Sequence of chain 56.A:
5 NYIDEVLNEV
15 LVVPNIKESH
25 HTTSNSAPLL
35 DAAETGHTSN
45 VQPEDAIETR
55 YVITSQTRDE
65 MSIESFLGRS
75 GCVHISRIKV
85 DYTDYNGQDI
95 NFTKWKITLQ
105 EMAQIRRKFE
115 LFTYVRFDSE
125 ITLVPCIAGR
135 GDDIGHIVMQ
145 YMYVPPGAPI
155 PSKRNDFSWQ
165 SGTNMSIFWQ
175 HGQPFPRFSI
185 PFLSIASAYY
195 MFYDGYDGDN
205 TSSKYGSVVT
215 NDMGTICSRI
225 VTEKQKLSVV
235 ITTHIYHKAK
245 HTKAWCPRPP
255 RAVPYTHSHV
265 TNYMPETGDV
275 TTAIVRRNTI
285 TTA

Binding-site contacts:
Ligand atom N2 contacts residue ASN215 of chain 56.A at 3.7 Å.
Ligand atom C3 contacts residue LEU103 of chain 56.A at 4.1 Å (hydrophobic).
Ligand atom N3A contacts residue PHE182 of chain 56.A at 4.0 Å.
Ligand atom C2B contacts residue ILE125 of chain 56.A at 3.1 Å (hydrophobic).
Ligand atom C4A contacts residue TYR145 of chain 56.A at 3.3 Å (hydrophobic).
Ligand atom N2 contacts residue THR102 of chain 56.A at 4.2 Å.
Ligand atom C4C contacts residue MET217 of chain 56.A at 4.2 Å (hydrophobic).
Ligand atom C4B contacts residue ILE220 of chain 56.A at 4.0 Å (hydrophobic).
Ligand atom C1B contacts residue ILE125 of chain 56.A at 3.1 Å (hydrophobic).
Ligand atom C4B contacts residue ILE125 of chain 56.A at 3.9 Å (hydrophobic).
Ligand atom C2A contacts residue ILE220 of chain 56.A at 3.8 Å (hydrophobic).
Ligand atom O1A contacts residue TYR147 of chain 56.A at 4.0 Å.
Ligand atom C4 contacts residue LEU103 of chain 56.A at 3.4 Å (hydrophobic).
Ligand atom C1C contacts residue LEU103 of chain 56.A at 4.1 Å (hydrophobic).
Ligand atom C5B contacts residue ILE125 of chain 56.A at 3.9 Å (hydrophobic).
Ligand atom O1B contacts residue ILE125 of chain 56.A at 3.5 Å.
Ligand atom CL2 contacts residue LEU187 of chain 56.A at 3.9 Å.
Ligand atom C3B contacts residue ILE220 of chain 56.A at 4.2 Å (hydrophobic).
Ligand atom C5A contacts residue TYR147 of chain 56.A at 4.1 Å (hydrophobic).
Ligand atom C31 contacts residue GLN104 of chain 56.A at 3.6 Å.
Ligand atom C5B contacts residue TYR147 of chain 56.A at 3.9 Å (hydrophobic).
Ligand atom O1 contacts residue MET217 of chain 56.A at 4.2 Å.
Ligand atom CL2 contacts residue TYR147 of chain 56.A at 3.4 Å.
Ligand atom C3B contacts residue ILE125 of chain 56.A at 3.5 Å (hydrophobic).
Ligand atom C4A contacts residue LEU127 of chain 56.A at 4.0 Å (hydrophobic).
Ligand atom CL1 contacts residue ILE239 of chain 56.A at 3.8 Å.
Ligand atom C2C contacts residue MET217 of chain 56.A at 3.7 Å (hydrophobic).
Ligand atom C5A contacts residue MET146 of chain 56.A at 3.7 Å (hydrophobic).
Ligand atom N3A contacts residue LEU127 of chain 56.A at 4.1 Å.
Ligand atom C6B contacts residue ILE184 of chain 56.A at 4.1 Å (hydrophobic).
Ligand atom CL1 contacts residue ILE125 of chain 56.A at 3.5 Å.
Ligand atom C5A contacts residue TYR145 of chain 56.A at 3.8 Å (hydrophobic).
Ligand atom C2A contacts residue PHE182 of chain 56.A at 4.2 Å (hydrophobic).
Ligand atom C5A contacts residue ILE220 of chain 56.A at 3.9 Å (hydrophobic).
Ligand atom CL2 contacts residue ILE184 of chain 56.A at 3.9 Å.
Ligand atom O1A contacts residue ILE220 of chain 56.A at 3.6 Å.
Ligand atom C4A contacts residue ILE220 of chain 56.A at 4.1 Å (hydrophobic).
Ligand atom C5 contacts residue LEU103 of chain 56.A at 3.8 Å (hydrophobic).
Ligand atom C6B contacts residue ILE125 of chain 56.A at 3.6 Å (hydrophobic).
Ligand atom C31 contacts residue MET195 of chain 56.A at 3.5 Å (hydrophobic).

A small-molecule ligand and the protein it binds are described below.
Small molecule (SMILES): Cc1cc(CCCCCOc2c(Cl)cc(C3=NCCO3)cc2Cl)on1